This small molecule binds to this protein.
Small molecule (SMILES): NC(=O)CN(CC(=O)O)CC(=O)O

Sequence of chain 1.A:
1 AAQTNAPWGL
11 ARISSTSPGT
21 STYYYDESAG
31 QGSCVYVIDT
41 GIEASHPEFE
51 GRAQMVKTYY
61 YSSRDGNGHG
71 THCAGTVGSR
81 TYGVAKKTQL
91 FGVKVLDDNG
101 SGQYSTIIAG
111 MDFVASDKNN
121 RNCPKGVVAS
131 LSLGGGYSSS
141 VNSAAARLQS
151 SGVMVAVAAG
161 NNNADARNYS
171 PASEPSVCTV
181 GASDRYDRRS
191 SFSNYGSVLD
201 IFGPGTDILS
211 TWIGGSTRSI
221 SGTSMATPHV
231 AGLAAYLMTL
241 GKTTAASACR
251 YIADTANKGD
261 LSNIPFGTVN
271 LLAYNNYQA

Binding-site contacts:
Ligand atom O5 contacts residue GLY222 of chain 1.A at 3.2 Å.
Ligand atom O5 contacts residue SER221 of chain 1.A at 4.1 Å.
Ligand atom C6 contacts residue SER221 of chain 1.A at 3.8 Å.
Ligand atom N2 contacts residue SER224 of chain 1.A at 3.1 Å (h-bond).
Ligand atom C1 contacts residue ILE220 of chain 1.A at 4.0 Å (hydrophobic).
Ligand atom O2 contacts residue HIS69 of chain 1.A at 3.7 Å.
Ligand atom C2 contacts residue HIS69 of chain 1.A at 4.5 Å.
Ligand atom N2 contacts residue HIS69 of chain 1.A at 2.9 Å (h-bond).
Ligand atom N2 contacts residue MET225 of chain 1.A at 4.0 Å.
Ligand atom N2 contacts residue SER221 of chain 1.A at 4.3 Å.
Ligand atom O1 contacts residue ILE220 of chain 1.A at 3.7 Å.
Ligand atom O5 contacts residue ASN161 of chain 1.A at 2.8 Å (h-bond).
Ligand atom O5 contacts residue SER224 of chain 1.A at 2.8 Å (h-bond).
Ligand atom C2 contacts residue ILE220 of chain 1.A at 3.8 Å (hydrophobic).
Ligand atom O2 contacts residue ILE220 of chain 1.A at 4.2 Å.
Ligand atom O5 contacts residue MET225 of chain 1.A at 4.5 Å.
Ligand atom C6 contacts residue HIS69 of chain 1.A at 4.0 Å.
Ligand atom C6 contacts residue ASN161 of chain 1.A at 3.4 Å.
Ligand atom C1 contacts residue SER221 of chain 1.A at 3.4 Å.
Ligand atom C5 contacts residue GLY222 of chain 1.A at 4.1 Å.
Ligand atom C6 contacts residue MET225 of chain 1.A at 4.3 Å (hydrophobic).
Ligand atom C5 contacts residue SER221 of chain 1.A at 3.4 Å.
Ligand atom C6 contacts residue SER224 of chain 1.A at 3.3 Å.
Ligand atom C5 contacts residue ASN161 of chain 1.A at 3.2 Å.
Ligand atom O5 contacts residue THR223 of chain 1.A at 3.7 Å.
Ligand atom C6 contacts residue GLY222 of chain 1.A at 3.8 Å.
Ligand atom N1 contacts residue SER221 of chain 1.A at 3.5 Å (h-bond).
Ligand atom O5 contacts residue HIS69 of chain 1.A at 4.5 Å.